Sequence of chain 1.G:
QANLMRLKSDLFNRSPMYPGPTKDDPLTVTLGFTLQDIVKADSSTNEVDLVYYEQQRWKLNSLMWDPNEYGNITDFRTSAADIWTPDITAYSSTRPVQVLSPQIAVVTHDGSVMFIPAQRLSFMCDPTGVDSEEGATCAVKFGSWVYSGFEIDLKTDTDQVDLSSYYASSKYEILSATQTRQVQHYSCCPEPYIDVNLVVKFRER

Sequence of chain 1.H:
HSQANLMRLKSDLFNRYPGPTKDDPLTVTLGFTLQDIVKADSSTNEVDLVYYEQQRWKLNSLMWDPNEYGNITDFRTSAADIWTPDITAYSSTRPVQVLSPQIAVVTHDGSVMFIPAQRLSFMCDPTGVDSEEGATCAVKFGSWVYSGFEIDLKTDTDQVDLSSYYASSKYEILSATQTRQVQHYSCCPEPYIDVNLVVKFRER

Binding-site contacts:
Ligand atom C39 contacts residue CYS198 of chain 1.H at 3.7 Å (hydrophobic).
Ligand atom C12 contacts residue TYR63 of chain 1.G at 3.5 Å (hydrophobic).
Ligand atom C5 contacts residue LYS151 of chain 1.H at 3.3 Å.
Ligand atom O11 contacts residue LYS151 of chain 1.H at 3.1 Å.
Ligand atom C8 contacts residue SER175 of chain 1.G at 3.8 Å.
Ligand atom C13 contacts residue TYR101 of chain 1.H at 3.6 Å (hydrophobic).
Ligand atom C22 contacts residue TRP155 of chain 1.H at 3.1 Å (hydrophobic).
Ligand atom O13 contacts residue TYR101 of chain 1.H at 3.8 Å.
Ligand atom C4 contacts residue LYS151 of chain 1.H at 3.6 Å.
Ligand atom C2 contacts residue TYR101 of chain 1.H at 3.4 Å (hydrophobic).
Ligand atom C36 contacts residue ILE126 of chain 1.G at 3.8 Å (hydrophobic).
Ligand atom C19 contacts residue TYR203 of chain 1.H at 3.7 Å (hydrophobic).
Ligand atom C21 contacts residue TRP155 of chain 1.H at 3.7 Å (hydrophobic).
Ligand atom C24 contacts residue TRP155 of chain 1.H at 3.2 Å (hydrophobic).
Ligand atom C24 contacts residue ILE126 of chain 1.G at 3.8 Å (hydrophobic).
Ligand atom C9 contacts residue SER175 of chain 1.G at 3.4 Å.
Ligand atom C12 contacts residue SER102 of chain 1.H at 3.5 Å.
Ligand atom N23 contacts residue TRP155 of chain 1.H at 3.0 Å (h-bond).
Ligand atom C22 contacts residue TYR203 of chain 1.H at 3.5 Å (hydrophobic).
Ligand atom C23 contacts residue TRP155 of chain 1.H at 3.4 Å (hydrophobic).
Ligand atom C22 contacts residue TYR157 of chain 1.H at 3.5 Å (hydrophobic).
Ligand atom O11 contacts residue TYR101 of chain 1.H at 3.7 Å.
Ligand atom C22 contacts residue VAL156 of chain 1.H at 3.4 Å (hydrophobic).
Ligand atom C15 contacts residue TRP155 of chain 1.H at 3.8 Å (hydrophobic).
Ligand atom C9 contacts residue GLN46 of chain 1.G at 3.3 Å.
Ligand atom C2 contacts residue TYR196 of chain 1.H at 3.4 Å (hydrophobic).
Ligand atom O27 contacts residue ILE126 of chain 1.G at 3.4 Å.
Ligand atom C25 contacts residue TRP155 of chain 1.H at 3.4 Å (hydrophobic).
Ligand atom O8 contacts residue SER175 of chain 1.G at 3.3 Å.
Ligand atom C33 contacts residue TYR203 of chain 1.H at 3.5 Å (hydrophobic).
Ligand atom C21 contacts residue SER154 of chain 1.H at 3.7 Å.
Ligand atom O19 contacts residue TRP155 of chain 1.H at 3.0 Å (h-bond).
Ligand atom O38 contacts residue CYS198 of chain 1.H at 3.6 Å (h-bond).
Ligand atom C4 contacts residue GLN194 of chain 1.H at 3.5 Å.
Ligand atom C3 contacts residue TYR196 of chain 1.H at 3.6 Å (hydrophobic).
Ligand atom O13 contacts residue TYR63 of chain 1.G at 3.3 Å (h-bond).
Ligand atom C25 contacts residue ILE126 of chain 1.G at 3.7 Å (hydrophobic).
Ligand atom C1 contacts residue TYR101 of chain 1.H at 3.4 Å (hydrophobic).
Ligand atom C21 contacts residue TYR101 of chain 1.H at 3.9 Å (hydrophobic).
Ligand atom C12 contacts residue TYR101 of chain 1.H at 3.2 Å (hydrophobic).

This protein binds this small molecule.
Small molecule (SMILES): CCN1C[C@]2(COC(=O)c3ccccc3N3C(=O)C[C@H](C)C3=O)CC[C@H](OC)[C@@]34[C@@H]5C[C@H]6[C@H](OC)[C@@H]5[C@](O)(C[C@@H]6OC)[C@@](O)([C@@H](OC)[C@H]23)[C@@H]14